The protein below binds the small molecule below.
Small molecule (SMILES): Nc1cc(Br)ccn1

Sequence of chain 1.A:
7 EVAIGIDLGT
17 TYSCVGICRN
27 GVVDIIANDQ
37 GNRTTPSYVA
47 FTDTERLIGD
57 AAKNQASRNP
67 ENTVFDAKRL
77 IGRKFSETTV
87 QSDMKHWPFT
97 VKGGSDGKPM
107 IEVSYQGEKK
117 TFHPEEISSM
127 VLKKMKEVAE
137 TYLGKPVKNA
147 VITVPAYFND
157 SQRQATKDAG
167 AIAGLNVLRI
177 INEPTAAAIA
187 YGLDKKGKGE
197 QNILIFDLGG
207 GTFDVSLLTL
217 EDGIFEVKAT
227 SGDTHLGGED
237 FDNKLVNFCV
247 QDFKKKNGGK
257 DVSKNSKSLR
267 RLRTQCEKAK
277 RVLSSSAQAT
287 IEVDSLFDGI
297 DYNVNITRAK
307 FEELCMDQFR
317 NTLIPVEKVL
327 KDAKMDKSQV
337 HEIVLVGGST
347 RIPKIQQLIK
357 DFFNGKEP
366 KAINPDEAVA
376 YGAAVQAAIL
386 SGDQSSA

Binding-site contacts:
Ligand atom N1 contacts residue HIS231 of chain 1.A at 3.3 Å.
Ligand atom C5 contacts residue HIS92 of chain 1.A at 3.7 Å.
Ligand atom C4 contacts residue HIS92 of chain 1.A at 3.3 Å.
Ligand atom C3 contacts residue HIS231 of chain 1.A at 3.4 Å.
Ligand atom BR1 contacts residue HIS231 of chain 1.A at 3.5 Å.
Ligand atom C4 contacts residue HIS231 of chain 1.A at 4.3 Å.
Ligand atom N1 contacts residue GLY207 of chain 1.A at 2.8 Å (h-bond).
Ligand atom C3 contacts residue HIS92 of chain 1.A at 3.7 Å.
Ligand atom C5 contacts residue GLU235 of chain 1.A at 3.3 Å.
Ligand atom N1 contacts residue ASP236 of chain 1.A at 2.8 Å (salt-bridge).
Ligand atom C3 contacts residue GLU235 of chain 1.A at 3.4 Å.
Ligand atom C1 contacts residue ASP236 of chain 1.A at 3.6 Å.
Ligand atom C2 contacts residue GLU235 of chain 1.A at 2.9 Å.
Ligand atom N1 contacts residue ARG75 of chain 1.A at 4.0 Å.
Ligand atom N2 contacts residue HIS231 of chain 1.A at 4.2 Å.
Ligand atom C1 contacts residue GLU235 of chain 1.A at 2.5 Å.
Ligand atom N1 contacts residue THR230 of chain 1.A at 4.5 Å.
Ligand atom C4 contacts residue GLU235 of chain 1.A at 3.6 Å.
Ligand atom C5 contacts residue ASP236 of chain 1.A at 3.7 Å.
Ligand atom C1 contacts residue ARG75 of chain 1.A at 4.0 Å.
Ligand atom N1 contacts residue GLU235 of chain 1.A at 2.9 Å (salt-bridge).
Ligand atom C3 contacts residue ARG75 of chain 1.A at 4.0 Å.
Ligand atom BR1 contacts residue ASP89 of chain 1.A at 3.8 Å.
Ligand atom N1 contacts residue LEU232 of chain 1.A at 3.7 Å.
Ligand atom BR1 contacts residue ASP72 of chain 1.A at 4.0 Å.
Ligand atom C2 contacts residue HIS231 of chain 1.A at 3.3 Å.
Ligand atom C2 contacts residue GLY207 of chain 1.A at 3.9 Å.
Ligand atom N2 contacts residue GLU235 of chain 1.A at 2.8 Å (salt-bridge).
Ligand atom C1 contacts residue HIS231 of chain 1.A at 3.8 Å.
Ligand atom N1 contacts residue GLY233 of chain 1.A at 4.2 Å.
Ligand atom N2 contacts residue ASP236 of chain 1.A at 2.9 Å (salt-bridge).
Ligand atom C1 contacts residue GLY207 of chain 1.A at 3.8 Å.
Ligand atom BR1 contacts residue ARG75 of chain 1.A at 3.5 Å.
Ligand atom BR1 contacts residue HIS92 of chain 1.A at 3.6 Å.
Ligand atom C2 contacts residue THR230 of chain 1.A at 4.2 Å.
Ligand atom C2 contacts residue ARG75 of chain 1.A at 3.2 Å.